This small molecule binds to this protein.
Small molecule (SMILES): CC(C)n1cc(C(=O)c2cncc(NC(=O)Cc3ccc(C#N)cc3)c2)c2cncnc21

Binding-site contacts:
Ligand atom C15 contacts residue ASP180 of chain 1.A at 3.2 Å.
Ligand atom N29 contacts residue GLU102 of chain 1.A at 3.7 Å.
Ligand atom N29 contacts residue MET104 of chain 1.A at 2.9 Å (h-bond).
Ligand atom C22 contacts residue ILE178 of chain 1.A at 3.7 Å (hydrophobic).
Ligand atom C20 contacts residue ILE178 of chain 1.A at 3.5 Å (hydrophobic).
Ligand atom C17 contacts residue LEU76 of chain 1.A at 3.5 Å (hydrophobic).
Ligand atom C13 contacts residue PHE181 of chain 1.A at 3.7 Å (hydrophobic).
Ligand atom N29 contacts residue TYR103 of chain 1.A at 3.7 Å.
Ligand atom C26 contacts residue PHE181 of chain 1.A at 3.5 Å (hydrophobic).
Ligand atom C20 contacts residue GLY179 of chain 1.A at 3.7 Å.
Ligand atom O16 contacts residue PHE181 of chain 1.A at 3.4 Å.
Ligand atom N23 contacts residue HIS160 of chain 1.A at 3.8 Å.
Ligand atom C28 contacts residue LEU169 of chain 1.A at 3.6 Å (hydrophobic).
Ligand atom C22 contacts residue LEU79 of chain 1.A at 3.7 Å (hydrophobic).
Ligand atom C17 contacts residue ASP180 of chain 1.A at 3.7 Å.
Ligand atom C32 contacts residue LEU169 of chain 1.A at 3.6 Å (hydrophobic).
Ligand atom C27 contacts residue LEU169 of chain 1.A at 3.5 Å (hydrophobic).
Ligand atom C6 contacts residue LEU169 of chain 1.A at 3.8 Å (hydrophobic).
Ligand atom C13 contacts residue PHE101 of chain 1.A at 3.5 Å (hydrophobic).
Ligand atom N23 contacts residue ILE84 of chain 1.A at 3.8 Å.
Ligand atom C25 contacts residue ASP180 of chain 1.A at 3.4 Å.
Ligand atom C30 contacts residue MET104 of chain 1.A at 3.1 Å (hydrophobic).
Ligand atom O8 contacts residue LEU169 of chain 1.A at 3.7 Å.
Ligand atom C21 contacts residue LEU79 of chain 1.A at 3.7 Å (hydrophobic).
Ligand atom O16 contacts residue GLY179 of chain 1.A at 3.4 Å.
Ligand atom C13 contacts residue ASP180 of chain 1.A at 3.7 Å.
Ligand atom C7 contacts residue PHE181 of chain 1.A at 3.7 Å (hydrophobic).
Ligand atom N14 contacts residue PHE101 of chain 1.A at 3.3 Å.
Ligand atom C9 contacts residue PHE181 of chain 1.A at 3.5 Å (hydrophobic).
Ligand atom N14 contacts residue ASP180 of chain 1.A at 3.3 Å (salt-bridge).
Ligand atom O8 contacts residue PHE101 of chain 1.A at 3.4 Å.
Ligand atom C28 contacts residue GLU102 of chain 1.A at 3.4 Å.
Ligand atom C18 contacts residue LEU76 of chain 1.A at 3.4 Å (hydrophobic).
Ligand atom C10 contacts residue PHE181 of chain 1.A at 3.8 Å (hydrophobic).
Ligand atom C19 contacts residue LEU76 of chain 1.A at 3.6 Å (hydrophobic).
Ligand atom C28 contacts residue ALA54 of chain 1.A at 3.4 Å (hydrophobic).
Ligand atom O16 contacts residue ASP180 of chain 1.A at 3.0 Å (salt-bridge).
Ligand atom C18 contacts residue ASP180 of chain 1.A at 3.7 Å.
Ligand atom N23 contacts residue LEU153 of chain 1.A at 3.4 Å.
Ligand atom N11 contacts residue LYS56 of chain 1.A at 3.8 Å.

Sequence of chain 1.A:
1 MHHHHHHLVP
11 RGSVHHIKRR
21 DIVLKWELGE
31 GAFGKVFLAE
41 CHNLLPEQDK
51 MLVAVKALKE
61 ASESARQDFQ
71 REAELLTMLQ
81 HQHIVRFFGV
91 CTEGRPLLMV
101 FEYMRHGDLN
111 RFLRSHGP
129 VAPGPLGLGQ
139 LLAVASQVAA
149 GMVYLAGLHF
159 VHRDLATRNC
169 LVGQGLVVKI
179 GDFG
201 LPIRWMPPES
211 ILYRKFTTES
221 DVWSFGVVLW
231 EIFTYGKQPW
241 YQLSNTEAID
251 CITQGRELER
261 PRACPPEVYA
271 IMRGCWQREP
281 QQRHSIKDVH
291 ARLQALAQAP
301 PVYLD